Binding-site contacts:
Ligand atom C5 contacts residue GLU18 of chain 1.B at 4.4 Å.
Ligand atom C4 contacts residue LYS21 of chain 1.B at 4.4 Å.
Ligand atom C4 contacts residue ILE22 of chain 1.B at 3.8 Å (hydrophobic).
Ligand atom O1 contacts residue LYS21 of chain 1.B at 4.0 Å.
Ligand atom C3 contacts residue GLU18 of chain 1.B at 4.5 Å.
Ligand atom C5 contacts residue PRO23 of chain 1.B at 4.5 Å (hydrophobic).
Ligand atom O6 contacts residue ILE17 of chain 1.B at 4.3 Å.
Ligand atom C4 contacts residue ILE17 of chain 1.B at 4.4 Å (hydrophobic).
Ligand atom C5 contacts residue ILE17 of chain 1.B at 4.3 Å (hydrophobic).
Ligand atom O3 contacts residue GLU18 of chain 1.B at 3.6 Å.
Ligand atom O4 contacts residue LYS21 of chain 1.B at 3.1 Å.
Ligand atom O6 contacts residue GLU18 of chain 1.B at 2.6 Å (salt-bridge).
Ligand atom O5 contacts residue ILE22 of chain 1.B at 4.0 Å.
Ligand atom C6 contacts residue ILE17 of chain 1.B at 4.3 Å (hydrophobic).
Ligand atom O5 contacts residue PRO23 of chain 1.B at 4.3 Å.
Ligand atom O4 contacts residue ILE22 of chain 1.B at 3.3 Å (h-bond).
Ligand atom C6 contacts residue ILE22 of chain 1.B at 4.2 Å (hydrophobic).
Ligand atom O4 contacts residue ILE17 of chain 1.B at 3.8 Å.
Ligand atom C4 contacts residue GLU18 of chain 1.B at 3.8 Å.
Ligand atom C5 contacts residue ILE22 of chain 1.B at 3.2 Å (hydrophobic).
Ligand atom C6 contacts residue GLU18 of chain 1.B at 3.9 Å.

A protein and the small-molecule ligand that binds it are described below.
Small molecule (SMILES): OC[C@H]1O[C@@](CO)(O[C@H]2O[C@H](CO)[C@@H](O)[C@H](O)[C@H]2O)[C@@H](O)[C@@H]1O

Sequence of chain 1.B:
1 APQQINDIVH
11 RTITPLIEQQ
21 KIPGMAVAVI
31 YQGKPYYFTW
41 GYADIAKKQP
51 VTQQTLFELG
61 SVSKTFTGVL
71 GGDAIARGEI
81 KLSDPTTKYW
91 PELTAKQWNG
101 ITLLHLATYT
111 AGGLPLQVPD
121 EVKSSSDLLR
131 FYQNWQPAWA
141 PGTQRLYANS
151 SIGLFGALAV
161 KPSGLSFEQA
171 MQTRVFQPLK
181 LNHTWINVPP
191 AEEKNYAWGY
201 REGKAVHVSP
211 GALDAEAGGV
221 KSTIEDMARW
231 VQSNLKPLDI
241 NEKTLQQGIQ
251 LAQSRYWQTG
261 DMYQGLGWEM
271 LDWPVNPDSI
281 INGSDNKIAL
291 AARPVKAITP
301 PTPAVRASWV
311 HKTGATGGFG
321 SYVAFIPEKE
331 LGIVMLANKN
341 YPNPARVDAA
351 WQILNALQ